Binding-site contacts:
Ligand atom O4P contacts residue SER152 of chain 1.E at 4.5 Å.
Ligand atom C2 contacts residue NAD1 of chain 1.EA at 3.7 Å.
Ligand atom P contacts residue HIS180 of chain 1.E at 4.3 Å.
Ligand atom P contacts residue SER152 of chain 1.E at 4.3 Å.
Ligand atom O4P contacts residue THR211 of chain 1.E at 3.0 Å (h-bond).
Ligand atom P contacts residue THR154 of chain 1.E at 3.3 Å.
Ligand atom O2 contacts residue SER152 of chain 1.E at 3.7 Å.
Ligand atom O1 contacts residue THR183 of chain 1.E at 3.6 Å.
Ligand atom O2P contacts residue THR211 of chain 1.E at 2.9 Å (h-bond).
Ligand atom O2P contacts residue HIS180 of chain 1.E at 3.7 Å.
Ligand atom O1P contacts residue THR154 of chain 1.E at 4.1 Å.
Ligand atom O2 contacts residue CYS153 of chain 1.E at 3.5 Å (h-bond).
Ligand atom C2 contacts residue SER152 of chain 1.E at 4.4 Å.
Ligand atom O1 contacts residue NAD1 of chain 1.EA at 2.7 Å (h-bond).
Ligand atom C2 contacts residue CYS153 of chain 1.E at 2.8 Å (hydrophobic).
Ligand atom C1 contacts residue THR183 of chain 1.E at 4.2 Å.
Ligand atom C1 contacts residue CYS153 of chain 1.E at 3.1 Å (hydrophobic).
Ligand atom O1P contacts residue HIS180 of chain 1.E at 3.4 Å (h-bond).
Ligand atom O2P contacts residue THR154 of chain 1.E at 2.6 Å (h-bond).
Ligand atom O3P contacts residue CYS153 of chain 1.E at 3.3 Å (h-bond).
Ligand atom O3P contacts residue THR154 of chain 1.E at 3.0 Å (h-bond).
Ligand atom O3P contacts residue SER152 of chain 1.E at 3.0 Å (h-bond).
Ligand atom C3 contacts residue ARG234 of chain 1.E at 3.8 Å.
Ligand atom O1 contacts residue ASN315 of chain 1.E at 4.0 Å.
Ligand atom C1 contacts residue HIS180 of chain 1.E at 4.0 Å.
Ligand atom O3P contacts residue THR211 of chain 1.E at 3.9 Å.
Ligand atom P contacts residue THR211 of chain 1.E at 3.3 Å.
Ligand atom O1 contacts residue HIS180 of chain 1.E at 3.0 Å.
Ligand atom O2 contacts residue NAD1 of chain 1.EA at 3.0 Å.
Ligand atom P contacts residue CYS153 of chain 1.E at 4.1 Å.
Ligand atom O1P contacts residue CYS153 of chain 1.E at 3.6 Å.
Ligand atom C3 contacts residue HIS180 of chain 1.E at 4.3 Å.
Ligand atom O1P contacts residue ARG234 of chain 1.E at 3.5 Å (salt-bridge).
Ligand atom C1 contacts residue NAD1 of chain 1.EA at 2.9 Å.
Ligand atom C3 contacts residue CYS153 of chain 1.E at 3.9 Å (hydrophobic).
Ligand atom C2 contacts residue HIS180 of chain 1.E at 4.2 Å.
Ligand atom O2P contacts residue THR178 of chain 1.E at 4.0 Å.
Ligand atom O1 contacts residue CYS153 of chain 1.E at 2.9 Å (h-bond).

This protein binds this small molecule.
Small molecule (SMILES): O=C[C@H](O)COP(=O)(O)O

Sequence of chain 1.E:
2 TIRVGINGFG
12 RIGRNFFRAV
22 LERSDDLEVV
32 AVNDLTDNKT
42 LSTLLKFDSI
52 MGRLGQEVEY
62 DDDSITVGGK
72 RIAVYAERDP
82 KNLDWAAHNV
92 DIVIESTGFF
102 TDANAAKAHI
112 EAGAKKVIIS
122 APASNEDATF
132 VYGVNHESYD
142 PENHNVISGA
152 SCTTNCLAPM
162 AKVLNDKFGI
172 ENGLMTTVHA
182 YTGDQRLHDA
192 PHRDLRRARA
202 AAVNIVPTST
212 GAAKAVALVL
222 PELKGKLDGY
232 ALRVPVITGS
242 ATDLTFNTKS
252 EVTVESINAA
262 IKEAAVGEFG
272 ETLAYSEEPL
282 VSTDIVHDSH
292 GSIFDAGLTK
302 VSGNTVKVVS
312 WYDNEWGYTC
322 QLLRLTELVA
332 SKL